Binding-site contacts:
Ligand atom C8 contacts residue TRP291 of chain 1.A at 3.7 Å (hydrophobic).
Ligand atom CL1 contacts residue VAL139 of chain 1.A at 3.5 Å.
Ligand atom C4 contacts residue GLU237 of chain 1.A at 3.7 Å.
Ligand atom C2 contacts residue MET341 of chain 1.A at 3.7 Å (hydrophobic).
Ligand atom CL1 contacts residue ASN244 of chain 1.A at 3.1 Å.
Ligand atom O1 contacts residue MET290 of chain 1.A at 3.4 Å (h-bond).
Ligand atom C5 contacts residue ASN289 of chain 1.A at 3.8 Å.
Ligand atom C3 contacts residue SER242 of chain 1.A at 3.8 Å.
Ligand atom O2 contacts residue GLY339 of chain 1.A at 3.5 Å (h-bond).
Ligand atom C6 contacts residue PHE249 of chain 1.A at 3.6 Å (hydrophobic).
Ligand atom N1 contacts residue ASN289 of chain 1.A at 2.9 Å (h-bond).
Ligand atom N2 contacts residue GLY339 of chain 1.A at 3.3 Å (h-bond).
Ligand atom C10 contacts residue GLY339 of chain 1.A at 3.6 Å.
Ligand atom C4 contacts residue ASN289 of chain 1.A at 3.8 Å.
Ligand atom C7 contacts residue GLU237 of chain 1.A at 3.8 Å.
Ligand atom C16 contacts residue GLU293 of chain 1.A at 3.5 Å.
Ligand atom O2 contacts residue TRP291 of chain 1.A at 3.1 Å.
Ligand atom N1 contacts residue TRP291 of chain 1.A at 3.8 Å.
Ligand atom C2 contacts residue VAL139 of chain 1.A at 3.2 Å (hydrophobic).
Ligand atom C5 contacts residue ILE288 of chain 1.A at 3.2 Å (hydrophobic).
Ligand atom C6 contacts residue ILE288 of chain 1.A at 3.8 Å (hydrophobic).
Ligand atom C3 contacts residue MET341 of chain 1.A at 3.4 Å (hydrophobic).
Ligand atom C7 contacts residue TRP291 of chain 1.A at 3.3 Å (hydrophobic).
Ligand atom N1 contacts residue GLU237 of chain 1.A at 3.2 Å.
Ligand atom C13 contacts residue TRP291 of chain 1.A at 3.4 Å (hydrophobic).
Ligand atom C16 contacts residue VAL294 of chain 1.A at 3.9 Å (hydrophobic).
Ligand atom C8 contacts residue MET290 of chain 1.A at 3.8 Å (hydrophobic).
Ligand atom C5 contacts residue TRP291 of chain 1.A at 3.8 Å (hydrophobic).
Ligand atom O2 contacts residue MET341 of chain 1.A at 3.0 Å.
Ligand atom C16 contacts residue MET290 of chain 1.A at 3.6 Å (hydrophobic).
Ligand atom C9 contacts residue GLY339 of chain 1.A at 3.9 Å.
Ligand atom C2 contacts residue SER242 of chain 1.A at 3.9 Å.
Ligand atom C1 contacts residue VAL139 of chain 1.A at 3.4 Å (hydrophobic).
Ligand atom CL1 contacts residue PHE249 of chain 1.A at 3.9 Å.
Ligand atom O1 contacts residue ASN289 of chain 1.A at 2.9 Å (h-bond).
Ligand atom C13 contacts residue MET290 of chain 1.A at 3.2 Å (hydrophobic).
Ligand atom C8 contacts residue ASN289 of chain 1.A at 3.6 Å.
Ligand atom CL1 contacts residue PHE243 of chain 1.A at 3.0 Å.
Ligand atom C7 contacts residue ASN289 of chain 1.A at 3.6 Å.
Ligand atom C17 contacts residue TRP291 of chain 1.A at 3.1 Å (hydrophobic).

This small molecule binds to this protein.
Small molecule (SMILES): CC1(C)CC(NC(=O)C(=O)Nc2ccc(Cl)cc2)CC(C)(C)N1

Sequence of chain 1.A:
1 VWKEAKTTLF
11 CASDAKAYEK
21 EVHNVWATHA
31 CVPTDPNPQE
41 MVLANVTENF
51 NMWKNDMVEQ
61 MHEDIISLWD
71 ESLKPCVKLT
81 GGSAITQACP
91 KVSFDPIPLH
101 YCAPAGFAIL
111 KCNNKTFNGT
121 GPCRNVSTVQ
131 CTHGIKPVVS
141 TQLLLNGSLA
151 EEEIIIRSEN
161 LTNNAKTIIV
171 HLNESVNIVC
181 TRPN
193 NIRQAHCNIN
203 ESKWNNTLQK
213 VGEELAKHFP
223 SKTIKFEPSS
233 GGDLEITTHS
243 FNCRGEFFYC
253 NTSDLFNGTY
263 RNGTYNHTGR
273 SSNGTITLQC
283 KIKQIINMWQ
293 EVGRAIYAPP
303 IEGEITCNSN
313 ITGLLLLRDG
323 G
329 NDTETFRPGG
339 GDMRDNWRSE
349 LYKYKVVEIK